Sequence of chain 1.B:
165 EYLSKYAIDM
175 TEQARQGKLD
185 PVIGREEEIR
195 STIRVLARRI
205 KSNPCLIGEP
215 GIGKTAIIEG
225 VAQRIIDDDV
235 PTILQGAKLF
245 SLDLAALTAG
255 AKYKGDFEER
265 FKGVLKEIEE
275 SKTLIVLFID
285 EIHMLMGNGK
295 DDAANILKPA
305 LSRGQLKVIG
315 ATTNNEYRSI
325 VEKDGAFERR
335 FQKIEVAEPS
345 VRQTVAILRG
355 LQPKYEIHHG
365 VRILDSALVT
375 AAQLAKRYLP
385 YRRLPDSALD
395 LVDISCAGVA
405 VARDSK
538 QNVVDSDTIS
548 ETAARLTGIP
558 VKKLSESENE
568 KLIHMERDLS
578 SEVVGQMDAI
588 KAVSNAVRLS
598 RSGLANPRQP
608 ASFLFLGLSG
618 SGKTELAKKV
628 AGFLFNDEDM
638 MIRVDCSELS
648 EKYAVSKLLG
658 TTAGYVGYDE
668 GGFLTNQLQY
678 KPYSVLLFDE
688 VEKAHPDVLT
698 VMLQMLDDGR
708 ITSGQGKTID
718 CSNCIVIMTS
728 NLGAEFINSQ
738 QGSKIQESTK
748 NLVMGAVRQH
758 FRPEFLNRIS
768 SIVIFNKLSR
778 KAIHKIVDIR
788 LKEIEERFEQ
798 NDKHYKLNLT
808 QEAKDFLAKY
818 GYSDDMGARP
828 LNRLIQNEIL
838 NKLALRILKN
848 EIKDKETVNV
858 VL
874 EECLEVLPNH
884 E

The small molecule below binds the protein below.
Small molecule (SMILES): Nc1ncnc2c1ncn2[C@@H]1O[C@H](COP(=O)(O)OP(=O)(O)OP(O)(O)=S)[C@@H](O)[C@H]1O

Binding-site contacts:
Ligand atom PG contacts residue ARG334 of chain 1.A at 3.7 Å.
Ligand atom O3A contacts residue ARG333 of chain 1.A at 3.2 Å (salt-bridge).
Ligand atom O1A contacts residue THR219 of chain 1.B at 3.6 Å.
Ligand atom N1 contacts residue ILE351 of chain 1.B at 3.7 Å.
Ligand atom S1G contacts residue ARG333 of chain 1.A at 3.4 Å.
Ligand atom N3 contacts residue PRO389 of chain 1.B at 3.8 Å.
Ligand atom S1G contacts residue PRO214 of chain 1.B at 3.6 Å.
Ligand atom C2 contacts residue GLY217 of chain 1.B at 3.8 Å.
Ligand atom O2B contacts residue LYS218 of chain 1.B at 3.4 Å (salt-bridge).
Ligand atom O2B contacts residue GLY215 of chain 1.B at 3.4 Å (h-bond).
Ligand atom O3B contacts residue GLY215 of chain 1.B at 3.0 Å (h-bond).
Ligand atom O2A contacts residue ALA220 of chain 1.B at 3.2 Å (h-bond).
Ligand atom O2A contacts residue LYS218 of chain 1.B at 3.4 Å (salt-bridge).
Ligand atom O2A contacts residue THR219 of chain 1.B at 3.2 Å (h-bond).
Ligand atom C6 contacts residue ILE351 of chain 1.B at 3.7 Å (hydrophobic).
Ligand atom C5' contacts residue ARG333 of chain 1.A at 3.5 Å.
Ligand atom O2B contacts residue GLY217 of chain 1.B at 2.9 Å (h-bond).
Ligand atom O2B contacts residue ILE216 of chain 1.B at 3.3 Å (h-bond).
Ligand atom C4' contacts residue ASP390 of chain 1.B at 3.3 Å.
Ligand atom N6 contacts residue ILE187 of chain 1.B at 3.1 Å (h-bond).
Ligand atom O2' contacts residue ILE204 of chain 1.A at 3.6 Å.
Ligand atom N7 contacts residue PRO185 of chain 1.B at 3.6 Å.
Ligand atom C5' contacts residue ASP390 of chain 1.B at 3.5 Å.
Ligand atom O2G contacts residue THR219 of chain 1.B at 3.5 Å (h-bond).
Ligand atom O1B contacts residue THR219 of chain 1.B at 2.9 Å (h-bond).
Ligand atom S1G contacts residue ARG334 of chain 1.A at 3.3 Å (salt-bridge).
Ligand atom O5' contacts residue ARG333 of chain 1.A at 2.7 Å (salt-bridge).
Ligand atom N6 contacts residue PRO185 of chain 1.B at 3.3 Å (h-bond).
Ligand atom O3B contacts residue PRO214 of chain 1.B at 3.8 Å.
Ligand atom O3' contacts residue ARG333 of chain 1.A at 3.4 Å (salt-bridge).
Ligand atom C8 contacts residue LEU355 of chain 1.B at 3.6 Å (hydrophobic).
Ligand atom N6 contacts residue VAL186 of chain 1.B at 3.4 Å.
Ligand atom N3 contacts residue GLY217 of chain 1.B at 3.7 Å.
Ligand atom O2A contacts residue GLY217 of chain 1.B at 3.2 Å.
Ligand atom PA contacts residue ARG333 of chain 1.A at 3.7 Å.
Ligand atom C5' contacts residue GLY217 of chain 1.B at 3.7 Å.
Ligand atom N7 contacts residue LEU355 of chain 1.B at 3.5 Å.
Ligand atom O1B contacts residue LYS218 of chain 1.B at 3.6 Å.
Ligand atom C1' contacts residue LEU393 of chain 1.B at 3.7 Å (hydrophobic).
Ligand atom O2G contacts residue ARG334 of chain 1.A at 3.2 Å (salt-bridge).

Sequence of chain 1.A:
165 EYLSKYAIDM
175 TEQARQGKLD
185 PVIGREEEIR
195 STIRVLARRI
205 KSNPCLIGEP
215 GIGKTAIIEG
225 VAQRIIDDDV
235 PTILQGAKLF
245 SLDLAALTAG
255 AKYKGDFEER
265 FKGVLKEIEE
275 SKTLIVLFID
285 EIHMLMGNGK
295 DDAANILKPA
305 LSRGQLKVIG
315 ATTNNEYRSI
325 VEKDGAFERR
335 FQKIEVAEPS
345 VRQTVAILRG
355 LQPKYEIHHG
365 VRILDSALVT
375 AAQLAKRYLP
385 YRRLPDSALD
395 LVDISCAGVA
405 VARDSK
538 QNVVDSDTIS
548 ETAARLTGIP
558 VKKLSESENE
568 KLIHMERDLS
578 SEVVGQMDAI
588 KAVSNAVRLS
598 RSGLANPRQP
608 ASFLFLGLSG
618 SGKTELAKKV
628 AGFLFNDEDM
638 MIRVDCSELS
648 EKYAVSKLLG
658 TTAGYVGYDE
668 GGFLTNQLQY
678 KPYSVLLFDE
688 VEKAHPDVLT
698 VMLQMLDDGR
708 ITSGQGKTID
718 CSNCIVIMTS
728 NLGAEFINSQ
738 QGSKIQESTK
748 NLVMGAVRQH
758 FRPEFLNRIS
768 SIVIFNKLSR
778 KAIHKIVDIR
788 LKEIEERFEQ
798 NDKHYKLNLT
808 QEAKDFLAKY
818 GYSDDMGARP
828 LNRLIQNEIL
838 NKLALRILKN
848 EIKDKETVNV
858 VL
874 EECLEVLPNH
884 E